Binding-site contacts:
Ligand atom O5 contacts residue TYR166 of chain 1.A at 3.6 Å.
Ligand atom N3 contacts residue GLY109 of chain 1.A at 3.3 Å.
Ligand atom N3 contacts residue ASN107 of chain 1.A at 3.1 Å (h-bond).
Ligand atom C47 contacts residue PHE76 of chain 1.A at 3.7 Å (hydrophobic).
Ligand atom C10 contacts residue ASP67 of chain 1.A at 3.6 Å.
Ligand atom N2 contacts residue TYR166 of chain 1.A at 3.4 Å.
Ligand atom C8 contacts residue ASP67 of chain 1.A at 3.4 Å.
Ligand atom O5 contacts residue ASN107 of chain 1.A at 2.9 Å (h-bond).
Ligand atom C1 contacts residue TYR166 of chain 1.A at 3.5 Å (hydrophobic).
Ligand atom O2 contacts residue TRP108 of chain 1.A at 3.4 Å (h-bond).
Ligand atom S1 contacts residue ASN107 of chain 1.A at 3.5 Å (h-bond).
Ligand atom C5 contacts residue TYR166 of chain 1.A at 3.6 Å (hydrophobic).
Ligand atom C25 contacts residue PHE68 of chain 1.A at 3.6 Å (hydrophobic).
Ligand atom O5 contacts residue GLY109 of chain 1.A at 3.1 Å (h-bond).
Ligand atom O1 contacts residue ALA64 of chain 1.A at 3.3 Å.
Ligand atom C11 contacts residue TYR166 of chain 1.A at 3.5 Å (hydrophobic).
Ligand atom C6 contacts residue TYR166 of chain 1.A at 3.4 Å (hydrophobic).
Ligand atom C43 contacts residue PHE76 of chain 1.A at 3.7 Å (hydrophobic).
Ligand atom C39 contacts residue MET79 of chain 1.A at 3.6 Å (hydrophobic).
Ligand atom C27 contacts residue TYR72 of chain 1.A at 3.7 Å (hydrophobic).
Ligand atom O1 contacts residue TYR166 of chain 1.A at 3.5 Å.
Ligand atom O2 contacts residue TYR166 of chain 1.A at 3.7 Å.
Ligand atom C26 contacts residue PHE68 of chain 1.A at 3.6 Å (hydrophobic).
Ligand atom C9 contacts residue ASP67 of chain 1.A at 3.5 Å.
Ligand atom C2 contacts residue GLY109 of chain 1.A at 3.5 Å.
Ligand atom C44 contacts residue MET79 of chain 1.A at 3.5 Å (hydrophobic).
Ligand atom N5 contacts residue ASP67 of chain 1.A at 2.8 Å (salt-bridge).
Ligand atom C15 contacts residue ARG110 of chain 1.A at 3.8 Å.
Ligand atom O2 contacts residue GLY109 of chain 1.A at 3.6 Å (h-bond).
Ligand atom N1 contacts residue TYR166 of chain 1.A at 3.5 Å.
Ligand atom C18 contacts residue TYR72 of chain 1.A at 3.5 Å (hydrophobic).
Ligand atom O2 contacts residue VAL112 of chain 1.A at 3.3 Å.
Ligand atom C23 contacts residue ALA64 of chain 1.A at 3.3 Å (hydrophobic).
Ligand atom C2 contacts residue TYR166 of chain 1.A at 3.5 Å (hydrophobic).
Ligand atom O3 contacts residue ARG171 of chain 1.A at 3.4 Å (salt-bridge).
Ligand atom O2 contacts residue PHE162 of chain 1.A at 3.5 Å.
Ligand atom C42 contacts residue ALA113 of chain 1.A at 3.6 Å (hydrophobic).
Ligand atom C12 contacts residue TYR166 of chain 1.A at 3.8 Å (hydrophobic).
Ligand atom C22 contacts residue ASP67 of chain 1.A at 3.7 Å.
Ligand atom C3 contacts residue TYR166 of chain 1.A at 3.4 Å (hydrophobic).

Sequence of chain 1.A:
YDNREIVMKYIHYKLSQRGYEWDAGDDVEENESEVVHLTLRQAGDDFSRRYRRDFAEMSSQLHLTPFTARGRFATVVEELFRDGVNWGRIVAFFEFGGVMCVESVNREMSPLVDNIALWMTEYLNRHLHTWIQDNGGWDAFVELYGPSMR

The small molecule below binds the protein below.
Small molecule (SMILES): O=C(NS(=O)(=O)c1ccc(NCC2CCOCC2)c([N+](=O)[O-])c1)c1ccc(N2CCC3(CC2)CC(N2CCC[C@H]2c2ccccc2C2CC2)C3)cc1Oc1cnc2[nH]ccc2c1